Sequence of chain 1.A:
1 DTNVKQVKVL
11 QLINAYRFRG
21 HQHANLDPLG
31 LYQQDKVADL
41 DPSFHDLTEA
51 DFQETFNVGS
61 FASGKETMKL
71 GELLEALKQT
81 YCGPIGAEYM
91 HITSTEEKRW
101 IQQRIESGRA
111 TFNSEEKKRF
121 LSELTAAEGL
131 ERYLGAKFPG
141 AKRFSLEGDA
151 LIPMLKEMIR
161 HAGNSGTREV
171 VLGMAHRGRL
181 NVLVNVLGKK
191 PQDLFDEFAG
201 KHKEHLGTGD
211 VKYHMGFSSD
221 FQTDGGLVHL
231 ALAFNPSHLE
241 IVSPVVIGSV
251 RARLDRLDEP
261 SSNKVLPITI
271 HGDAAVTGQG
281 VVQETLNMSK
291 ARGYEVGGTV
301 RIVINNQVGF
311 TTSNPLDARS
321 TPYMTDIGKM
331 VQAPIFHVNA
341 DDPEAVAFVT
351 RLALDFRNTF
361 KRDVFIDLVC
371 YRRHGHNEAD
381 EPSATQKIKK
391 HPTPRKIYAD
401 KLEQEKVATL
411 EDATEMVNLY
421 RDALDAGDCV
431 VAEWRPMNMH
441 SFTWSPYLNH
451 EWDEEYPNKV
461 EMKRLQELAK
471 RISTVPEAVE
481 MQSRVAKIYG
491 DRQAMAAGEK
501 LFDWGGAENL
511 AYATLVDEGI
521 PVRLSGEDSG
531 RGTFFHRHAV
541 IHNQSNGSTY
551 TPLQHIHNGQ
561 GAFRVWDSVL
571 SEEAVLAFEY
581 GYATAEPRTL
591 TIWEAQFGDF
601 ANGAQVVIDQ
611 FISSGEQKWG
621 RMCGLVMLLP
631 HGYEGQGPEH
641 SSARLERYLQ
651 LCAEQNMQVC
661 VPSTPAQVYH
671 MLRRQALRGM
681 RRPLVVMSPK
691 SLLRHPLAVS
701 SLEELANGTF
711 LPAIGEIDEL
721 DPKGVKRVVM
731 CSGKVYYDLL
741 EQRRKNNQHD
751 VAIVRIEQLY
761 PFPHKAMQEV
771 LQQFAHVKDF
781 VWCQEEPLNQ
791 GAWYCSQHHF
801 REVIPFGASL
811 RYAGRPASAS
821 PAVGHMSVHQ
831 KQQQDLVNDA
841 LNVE

Binding-site contacts:
Ligand atom C2 contacts residue HIS176 of chain 1.A at 3.6 Å.
Ligand atom O3 contacts residue ASP528 of chain 1.B at 4.0 Å.
Ligand atom C4 contacts residue ARG177 of chain 1.A at 3.2 Å.
Ligand atom C1 contacts residue GLN596 of chain 1.B at 3.1 Å.
Ligand atom C3 contacts residue PHE310 of chain 1.A at 4.3 Å (hydrophobic).
Ligand atom O1 contacts residue GLN596 of chain 1.B at 3.1 Å (h-bond).
Ligand atom C3 contacts residue GLU527 of chain 1.B at 4.4 Å.
Ligand atom O4 contacts residue ASP273 of chain 1.A at 3.1 Å (salt-bridge).
Ligand atom C4 contacts residue PHE310 of chain 1.A at 4.2 Å (hydrophobic).
Ligand atom O3 contacts residue GLN596 of chain 1.B at 3.0 Å (h-bond).
Ligand atom O4 contacts residue HIS176 of chain 1.A at 4.0 Å.
Ligand atom C1 contacts residue HIS176 of chain 1.A at 4.1 Å.
Ligand atom O4 contacts residue LEU570 of chain 1.B at 4.0 Å.
Ligand atom O2 contacts residue GLN596 of chain 1.B at 2.7 Å (h-bond).
Ligand atom C3 contacts residue ARG177 of chain 1.A at 4.3 Å.
Ligand atom C4 contacts residue ASP273 of chain 1.A at 3.7 Å.
Ligand atom C2 contacts residue LEU239 of chain 1.A at 3.7 Å (hydrophobic).
Ligand atom O5 contacts residue ARG177 of chain 1.A at 3.5 Å (salt-bridge).
Ligand atom O2 contacts residue HIS176 of chain 1.A at 4.4 Å.
Ligand atom O5 contacts residue LEU570 of chain 1.B at 4.2 Å.
Ligand atom O3 contacts residue GLU527 of chain 1.B at 3.4 Å (salt-bridge).
Ligand atom C3 contacts residue LEU570 of chain 1.B at 3.6 Å (hydrophobic).
Ligand atom C1 contacts residue PHE600 of chain 1.B at 4.2 Å (hydrophobic).
Ligand atom O3 contacts residue PHE310 of chain 1.A at 3.9 Å.
Ligand atom C4 contacts residue LEU570 of chain 1.B at 3.7 Å (hydrophobic).
Ligand atom O5 contacts residue PHE310 of chain 1.A at 3.3 Å.
Ligand atom C2 contacts residue GLN596 of chain 1.B at 4.0 Å.
Ligand atom C3 contacts residue GLN596 of chain 1.B at 3.9 Å.
Ligand atom O1 contacts residue PHE600 of chain 1.B at 3.2 Å.
Ligand atom O5 contacts residue GLY309 of chain 1.A at 3.5 Å.
Ligand atom O3 contacts residue LEU570 of chain 1.B at 3.8 Å.
Ligand atom O4 contacts residue ARG177 of chain 1.A at 2.4 Å (salt-bridge).
Ligand atom C2 contacts residue LEU570 of chain 1.B at 4.1 Å (hydrophobic).
Ligand atom O4 contacts residue LEU239 of chain 1.A at 4.0 Å.
Ligand atom O5 contacts residue ASP273 of chain 1.A at 3.4 Å (salt-bridge).

This protein binds this small molecule.
Small molecule (SMILES): O=C([O-])CC(=O)C(=O)O

Sequence of chain 1.B:
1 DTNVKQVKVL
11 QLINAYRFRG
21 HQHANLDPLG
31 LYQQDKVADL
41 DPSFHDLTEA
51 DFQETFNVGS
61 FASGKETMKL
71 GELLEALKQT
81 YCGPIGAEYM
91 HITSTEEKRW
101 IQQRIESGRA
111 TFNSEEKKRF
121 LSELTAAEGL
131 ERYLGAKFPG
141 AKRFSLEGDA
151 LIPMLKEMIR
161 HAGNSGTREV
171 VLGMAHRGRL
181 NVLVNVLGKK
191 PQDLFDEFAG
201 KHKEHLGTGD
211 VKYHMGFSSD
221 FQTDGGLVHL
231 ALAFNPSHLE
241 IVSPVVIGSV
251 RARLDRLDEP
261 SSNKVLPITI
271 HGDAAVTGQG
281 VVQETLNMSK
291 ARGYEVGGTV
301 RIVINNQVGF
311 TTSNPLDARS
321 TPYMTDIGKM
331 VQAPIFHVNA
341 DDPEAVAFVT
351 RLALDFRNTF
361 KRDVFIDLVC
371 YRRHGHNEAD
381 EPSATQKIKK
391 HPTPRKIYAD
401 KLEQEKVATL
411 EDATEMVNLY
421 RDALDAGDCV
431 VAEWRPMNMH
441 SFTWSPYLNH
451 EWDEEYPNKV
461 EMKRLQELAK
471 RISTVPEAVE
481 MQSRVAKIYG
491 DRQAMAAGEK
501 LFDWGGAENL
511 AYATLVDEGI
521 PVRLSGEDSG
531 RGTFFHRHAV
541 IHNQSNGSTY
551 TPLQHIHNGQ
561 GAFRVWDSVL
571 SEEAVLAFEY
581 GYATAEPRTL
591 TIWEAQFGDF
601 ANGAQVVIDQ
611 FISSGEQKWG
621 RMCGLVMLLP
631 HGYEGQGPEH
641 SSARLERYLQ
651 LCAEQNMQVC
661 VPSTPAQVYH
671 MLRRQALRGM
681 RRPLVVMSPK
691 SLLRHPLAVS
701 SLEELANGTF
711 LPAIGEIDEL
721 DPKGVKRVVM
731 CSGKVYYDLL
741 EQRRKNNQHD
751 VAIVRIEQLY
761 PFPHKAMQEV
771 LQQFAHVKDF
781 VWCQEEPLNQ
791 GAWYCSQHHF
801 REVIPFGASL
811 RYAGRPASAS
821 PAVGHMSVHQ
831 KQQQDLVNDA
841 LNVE